A protein and the small-molecule ligand that binds it are described below.
Small molecule (SMILES): CC[C@H](C)[C@H](NC(=O)[C@@H](NC(=O)[C@H](CC(C)C)NC(=O)[C@@H](N)CCCCN)C(C)C)C(=O)N[C@@H](CC(N)=O)C(=O)N[C@@H](CCCCN)C(=O)N[C@@H](CC(=O)O)C(=O)N[C@@H](CCSC)C(=O)N[C@@H](CCCN=C(N)N)C(=O)N[C@H](C(=O)N[C@@H](CC(=O)O)C(=O)N[C@@H](CC(C)C)C(=O)N[C@@H](Cc1ccccc1)C(=O)N[C@@H](CO)C(=O)N1CCC[C@H]1C(=O)N1CCC[C@H]1C(=O)N[C@H](C=O)CC(N)=O)[C@@H](C)O

Sequence of chain 2.A:
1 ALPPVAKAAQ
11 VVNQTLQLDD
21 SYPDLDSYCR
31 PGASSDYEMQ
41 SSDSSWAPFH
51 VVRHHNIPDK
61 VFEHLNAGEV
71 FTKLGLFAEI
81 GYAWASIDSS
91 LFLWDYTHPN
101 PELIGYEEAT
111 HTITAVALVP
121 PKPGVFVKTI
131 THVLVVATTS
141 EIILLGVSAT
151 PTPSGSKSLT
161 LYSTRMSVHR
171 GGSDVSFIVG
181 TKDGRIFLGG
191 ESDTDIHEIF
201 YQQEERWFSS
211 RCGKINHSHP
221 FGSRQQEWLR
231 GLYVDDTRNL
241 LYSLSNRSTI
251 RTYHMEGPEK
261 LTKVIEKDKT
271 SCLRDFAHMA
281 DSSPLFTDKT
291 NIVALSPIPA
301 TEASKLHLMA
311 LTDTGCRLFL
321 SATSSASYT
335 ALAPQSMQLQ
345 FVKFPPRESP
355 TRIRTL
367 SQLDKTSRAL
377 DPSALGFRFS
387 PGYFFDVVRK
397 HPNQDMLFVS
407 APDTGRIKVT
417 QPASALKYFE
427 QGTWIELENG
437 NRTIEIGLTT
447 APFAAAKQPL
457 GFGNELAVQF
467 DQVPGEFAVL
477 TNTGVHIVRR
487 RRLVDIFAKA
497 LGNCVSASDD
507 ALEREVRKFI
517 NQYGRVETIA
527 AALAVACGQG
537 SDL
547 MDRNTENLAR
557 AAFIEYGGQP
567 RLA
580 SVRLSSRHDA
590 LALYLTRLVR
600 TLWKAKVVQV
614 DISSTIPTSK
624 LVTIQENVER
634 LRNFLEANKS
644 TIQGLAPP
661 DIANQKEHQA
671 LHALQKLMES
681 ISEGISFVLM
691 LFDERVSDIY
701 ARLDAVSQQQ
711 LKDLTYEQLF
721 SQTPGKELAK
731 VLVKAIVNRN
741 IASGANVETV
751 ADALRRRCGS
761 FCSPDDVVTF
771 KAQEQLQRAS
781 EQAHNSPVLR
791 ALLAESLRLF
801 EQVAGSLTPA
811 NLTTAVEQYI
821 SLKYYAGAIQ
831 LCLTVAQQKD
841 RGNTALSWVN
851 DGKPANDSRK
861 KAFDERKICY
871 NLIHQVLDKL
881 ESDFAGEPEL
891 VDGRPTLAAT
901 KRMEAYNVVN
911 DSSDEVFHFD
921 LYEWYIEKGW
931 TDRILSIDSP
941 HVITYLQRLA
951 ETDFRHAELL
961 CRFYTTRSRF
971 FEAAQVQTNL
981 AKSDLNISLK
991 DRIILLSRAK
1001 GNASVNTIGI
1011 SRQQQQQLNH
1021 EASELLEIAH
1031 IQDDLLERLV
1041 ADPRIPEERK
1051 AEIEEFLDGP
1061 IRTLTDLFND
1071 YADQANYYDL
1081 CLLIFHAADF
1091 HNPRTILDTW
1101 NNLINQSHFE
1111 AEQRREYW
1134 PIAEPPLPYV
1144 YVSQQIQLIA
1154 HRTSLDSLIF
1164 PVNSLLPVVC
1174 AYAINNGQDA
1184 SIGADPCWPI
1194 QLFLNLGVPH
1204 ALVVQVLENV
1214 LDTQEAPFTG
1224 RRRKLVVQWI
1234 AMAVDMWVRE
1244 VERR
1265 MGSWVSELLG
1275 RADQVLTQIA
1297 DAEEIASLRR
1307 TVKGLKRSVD

Binding-site contacts:
Ligand atom CD1 contacts residue ILE1053 of chain 2.A at 3.4 Å (hydrophobic).
Ligand atom O contacts residue THR1065 of chain 2.A at 3.2 Å.
Ligand atom CG contacts residue GLU1228 of chain 2.MA at 2.9 Å.
Ligand atom CZ contacts residue ARG1044 of chain 2.A at 3.2 Å.
Ligand atom CD1 contacts residue ARG1044 of chain 2.A at 3.1 Å.
Ligand atom CD contacts residue GLU1228 of chain 2.MA at 2.9 Å.
Ligand atom N contacts residue THR1065 of chain 2.A at 3.2 Å (h-bond).
Ligand atom N contacts residue GLN1074 of chain 2.A at 3.2 Å (h-bond).
Ligand atom NH1 contacts residue ASN1069 of chain 2.A at 2.8 Å (h-bond).
Ligand atom CG contacts residue ILE1045 of chain 2.A at 3.5 Å (hydrophobic).
Ligand atom O contacts residue GLN1074 of chain 2.A at 3.0 Å (h-bond).
Ligand atom OG1 contacts residue ARG1049 of chain 2.A at 2.9 Å (salt-bridge).
Ligand atom CA contacts residue THR1065 of chain 2.A at 3.6 Å.
Ligand atom N contacts residue ASN1069 of chain 2.A at 2.9 Å (h-bond).
Ligand atom CE contacts residue LYS1225 of chain 2.MA at 2.9 Å.
Ligand atom O contacts residue ILE1045 of chain 2.A at 3.6 Å.
Ligand atom CE1 contacts residue ARG1044 of chain 2.A at 3.5 Å.
Ligand atom CG2 contacts residue PHE1068 of chain 2.A at 3.6 Å (hydrophobic).
Ligand atom O contacts residue ARG1049 of chain 2.A at 3.7 Å.
Ligand atom CB contacts residue GLU1052 of chain 2.A at 3.1 Å.
Ligand atom CA contacts residue ASN1069 of chain 2.A at 3.5 Å.
Ligand atom CG contacts residue GLU1052 of chain 2.A at 3.2 Å.
Ligand atom NZ contacts residue LYS1225 of chain 2.MA at 2.2 Å.
Ligand atom NZ contacts residue GLU1228 of chain 2.MA at 2.8 Å.
Ligand atom C contacts residue ASN1069 of chain 2.A at 3.2 Å.
Ligand atom CE contacts residue GLU1228 of chain 2.MA at 2.4 Å.
Ligand atom CD contacts residue GLN1074 of chain 2.A at 3.5 Å.
Ligand atom NH2 contacts residue ASP1073 of chain 2.A at 3.1 Å (salt-bridge).
Ligand atom O contacts residue ARG1049 of chain 2.A at 3.7 Å.
Ligand atom CB contacts residue GLU1228 of chain 2.MA at 3.7 Å.
Ligand atom NH1 contacts residue ASP1073 of chain 2.A at 3.6 Å.
Ligand atom O contacts residue ASN1069 of chain 2.A at 3.0 Å (h-bond).
Ligand atom CG1 contacts residue PHE1068 of chain 2.A at 3.4 Å (hydrophobic).
Ligand atom O contacts residue ASN1069 of chain 2.A at 3.3 Å (h-bond).
Ligand atom O contacts residue THR1065 of chain 2.A at 3.6 Å.
Ligand atom O contacts residue ARG1049 of chain 2.A at 3.7 Å.
Ligand atom CB contacts residue GLN1074 of chain 2.A at 3.5 Å.
Ligand atom NZ contacts residue ASP1073 of chain 2.A at 3.0 Å (salt-bridge).
Ligand atom CD1 contacts residue THR1065 of chain 2.A at 3.5 Å.
Ligand atom CD1 contacts residue PHE1068 of chain 2.A at 3.4 Å (hydrophobic).

Sequence of chain 2.MA:
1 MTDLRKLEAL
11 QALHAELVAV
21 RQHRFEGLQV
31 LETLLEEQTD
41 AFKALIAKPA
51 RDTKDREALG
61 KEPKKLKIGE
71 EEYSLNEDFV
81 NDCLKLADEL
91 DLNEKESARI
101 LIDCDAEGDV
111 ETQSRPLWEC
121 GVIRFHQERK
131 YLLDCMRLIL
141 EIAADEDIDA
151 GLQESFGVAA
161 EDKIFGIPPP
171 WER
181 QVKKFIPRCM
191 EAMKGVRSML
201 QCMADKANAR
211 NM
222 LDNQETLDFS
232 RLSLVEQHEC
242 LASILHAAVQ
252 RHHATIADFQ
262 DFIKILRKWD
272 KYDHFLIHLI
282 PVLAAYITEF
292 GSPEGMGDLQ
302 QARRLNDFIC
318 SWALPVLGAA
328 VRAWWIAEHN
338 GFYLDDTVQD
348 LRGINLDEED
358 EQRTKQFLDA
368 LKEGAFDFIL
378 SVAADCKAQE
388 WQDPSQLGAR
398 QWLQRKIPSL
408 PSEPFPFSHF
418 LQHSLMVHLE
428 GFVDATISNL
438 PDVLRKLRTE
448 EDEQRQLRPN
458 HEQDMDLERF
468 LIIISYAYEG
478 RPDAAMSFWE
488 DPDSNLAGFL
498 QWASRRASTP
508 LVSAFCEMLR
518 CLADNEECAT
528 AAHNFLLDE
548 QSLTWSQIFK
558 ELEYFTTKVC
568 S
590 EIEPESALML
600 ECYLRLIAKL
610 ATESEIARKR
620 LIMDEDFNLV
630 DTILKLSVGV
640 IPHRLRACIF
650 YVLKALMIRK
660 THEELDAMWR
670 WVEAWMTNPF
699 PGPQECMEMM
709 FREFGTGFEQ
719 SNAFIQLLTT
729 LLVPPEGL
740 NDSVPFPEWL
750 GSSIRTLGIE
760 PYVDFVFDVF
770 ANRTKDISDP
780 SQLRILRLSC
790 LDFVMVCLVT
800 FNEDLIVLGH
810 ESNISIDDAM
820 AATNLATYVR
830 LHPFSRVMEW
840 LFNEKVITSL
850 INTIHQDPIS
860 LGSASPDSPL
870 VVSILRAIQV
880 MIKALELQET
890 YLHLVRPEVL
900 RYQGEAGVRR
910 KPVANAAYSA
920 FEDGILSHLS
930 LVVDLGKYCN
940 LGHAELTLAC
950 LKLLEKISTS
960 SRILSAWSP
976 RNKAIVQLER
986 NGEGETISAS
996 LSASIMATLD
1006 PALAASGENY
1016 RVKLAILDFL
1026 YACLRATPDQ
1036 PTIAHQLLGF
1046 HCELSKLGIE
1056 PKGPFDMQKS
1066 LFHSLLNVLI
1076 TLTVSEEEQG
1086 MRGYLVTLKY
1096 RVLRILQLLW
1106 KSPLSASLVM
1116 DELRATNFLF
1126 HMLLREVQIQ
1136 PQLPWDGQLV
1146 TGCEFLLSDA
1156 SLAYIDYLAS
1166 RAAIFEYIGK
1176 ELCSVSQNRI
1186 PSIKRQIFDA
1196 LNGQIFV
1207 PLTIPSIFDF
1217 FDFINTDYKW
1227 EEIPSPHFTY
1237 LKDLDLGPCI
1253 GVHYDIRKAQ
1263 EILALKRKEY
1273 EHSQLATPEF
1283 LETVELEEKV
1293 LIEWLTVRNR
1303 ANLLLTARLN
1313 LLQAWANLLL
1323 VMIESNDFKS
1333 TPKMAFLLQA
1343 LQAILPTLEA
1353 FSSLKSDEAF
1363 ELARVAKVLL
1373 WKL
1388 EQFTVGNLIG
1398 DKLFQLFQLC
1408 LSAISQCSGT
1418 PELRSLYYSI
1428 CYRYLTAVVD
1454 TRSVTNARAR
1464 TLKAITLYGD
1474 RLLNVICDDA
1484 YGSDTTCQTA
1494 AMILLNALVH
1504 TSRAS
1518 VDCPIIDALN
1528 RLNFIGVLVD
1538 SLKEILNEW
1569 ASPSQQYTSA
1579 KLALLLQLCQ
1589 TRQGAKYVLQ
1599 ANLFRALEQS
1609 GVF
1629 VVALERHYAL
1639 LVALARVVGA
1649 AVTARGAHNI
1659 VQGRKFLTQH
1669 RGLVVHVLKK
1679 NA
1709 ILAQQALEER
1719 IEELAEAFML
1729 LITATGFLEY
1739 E